Sequence of chain 1.A:
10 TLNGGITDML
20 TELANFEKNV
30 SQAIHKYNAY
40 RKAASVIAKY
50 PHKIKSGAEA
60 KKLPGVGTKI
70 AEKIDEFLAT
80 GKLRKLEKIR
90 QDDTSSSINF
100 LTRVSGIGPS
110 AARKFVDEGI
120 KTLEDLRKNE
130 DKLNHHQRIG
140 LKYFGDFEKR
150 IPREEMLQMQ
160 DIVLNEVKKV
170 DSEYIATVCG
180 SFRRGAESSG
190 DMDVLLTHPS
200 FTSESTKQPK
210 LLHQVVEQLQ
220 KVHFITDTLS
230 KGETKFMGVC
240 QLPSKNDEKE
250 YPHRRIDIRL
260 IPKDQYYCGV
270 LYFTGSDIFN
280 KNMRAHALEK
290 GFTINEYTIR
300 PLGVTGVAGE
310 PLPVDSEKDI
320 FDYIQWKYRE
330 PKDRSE

Binding-site contacts:
Ligand atom P contacts residue LYS68 of chain 1.A at 3.7 Å.
Ligand atom P contacts residue LYS35 of chain 1.A at 3.8 Å.
Ligand atom C3' contacts residue GLY64 of chain 1.A at 3.9 Å.
Ligand atom OP1 contacts residue LYS68 of chain 1.A at 3.4 Å (salt-bridge).
Ligand atom C5' contacts residue GLY66 of chain 1.A at 3.4 Å.
Ligand atom OP1 contacts residue LEU62 of chain 1.A at 3.7 Å.
Ligand atom O3' contacts residue LYS68 of chain 1.A at 3.9 Å.
Ligand atom OP1 contacts residue NA1 of chain 1.I at 2.8 Å (h-bond).
Ligand atom OP1 contacts residue PRO63 of chain 1.A at 3.6 Å.
Ligand atom P contacts residue NA1 of chain 1.I at 3.9 Å.
Ligand atom C3' contacts residue GLY66 of chain 1.A at 3.8 Å.
Ligand atom OP2 contacts residue LYS68 of chain 1.A at 3.0 Å (salt-bridge).
Ligand atom C3' contacts residue LYS68 of chain 1.A at 3.9 Å.
Ligand atom O3' contacts residue VAL65 of chain 1.A at 3.8 Å.
Ligand atom OP1 contacts residue VAL65 of chain 1.A at 3.4 Å (h-bond).
Ligand atom OP2 contacts residue LYS68 of chain 1.A at 3.0 Å.
Ligand atom N7 contacts residue LYS35 of chain 1.A at 3.9 Å.
Ligand atom P contacts residue VAL65 of chain 1.A at 3.9 Å.
Ligand atom C5' contacts residue GLY64 of chain 1.A at 3.9 Å.
Ligand atom OP3 contacts residue LYS35 of chain 1.A at 2.8 Å (salt-bridge).
Ligand atom C4' contacts residue GLY64 of chain 1.A at 3.1 Å.
Ligand atom O3' contacts residue ILE69 of chain 1.A at 3.5 Å.
Ligand atom C5' contacts residue GLY64 of chain 1.A at 3.1 Å.
Ligand atom OP2 contacts residue GLY66 of chain 1.A at 3.9 Å.
Ligand atom P contacts residue ILE69 of chain 1.A at 3.9 Å.
Ligand atom O6 contacts residue HIS34 of chain 1.A at 3.8 Å.
Ligand atom OP2 contacts residue VAL65 of chain 1.A at 3.8 Å.
Ligand atom N3 contacts residue ALA38 of chain 1.A at 3.6 Å.
Ligand atom OP1 contacts residue GLY64 of chain 1.A at 2.7 Å (h-bond).
Ligand atom O5' contacts residue GLY66 of chain 1.A at 3.3 Å.
Ligand atom C5' contacts residue TYR39 of chain 1.A at 3.4 Å (hydrophobic).
Ligand atom O4' contacts residue ALA38 of chain 1.A at 3.7 Å.
Ligand atom OP1 contacts residue LYS68 of chain 1.A at 2.9 Å (salt-bridge).
Ligand atom O3' contacts residue GLY64 of chain 1.A at 3.3 Å.
Ligand atom OP1 contacts residue ILE69 of chain 1.A at 2.8 Å (h-bond).
Ligand atom P contacts residue LYS68 of chain 1.A at 3.5 Å.
Ligand atom OP1 contacts residue THR67 of chain 1.A at 3.5 Å (h-bond).
Ligand atom P contacts residue GLY64 of chain 1.A at 3.6 Å.
Ligand atom P contacts residue GLY66 of chain 1.A at 3.5 Å.
Ligand atom OP1 contacts residue GLY66 of chain 1.A at 2.8 Å (h-bond).

This protein binds this small molecule.
Small molecule (SMILES): Cc1cn([C@H]2C[C@H](O[P](=O)(O)OC[C@H]3O[C@@H](n4ccc(N)nc4=O)C[C@@H]3O[P](=O)(O)OC[C@H]3O[C@@H](n4cnc5c(=O)nc(N)[nH]c54)C[C@@H]3O[P](=O)(O)OC[C@H]3O[C@@H](n4cnc5c(=O)nc(N)[nH]c54)C[C@@H]3O)[C@@H](CO[P](=O)(O)O[C@H]3C[C@H](n4cnc5c(=O)nc(N)[nH]c54)O[C@@H]3COP(=O)(O)O)O2)c(=O)[nH]c1=O